Sequence of chain 1.A:
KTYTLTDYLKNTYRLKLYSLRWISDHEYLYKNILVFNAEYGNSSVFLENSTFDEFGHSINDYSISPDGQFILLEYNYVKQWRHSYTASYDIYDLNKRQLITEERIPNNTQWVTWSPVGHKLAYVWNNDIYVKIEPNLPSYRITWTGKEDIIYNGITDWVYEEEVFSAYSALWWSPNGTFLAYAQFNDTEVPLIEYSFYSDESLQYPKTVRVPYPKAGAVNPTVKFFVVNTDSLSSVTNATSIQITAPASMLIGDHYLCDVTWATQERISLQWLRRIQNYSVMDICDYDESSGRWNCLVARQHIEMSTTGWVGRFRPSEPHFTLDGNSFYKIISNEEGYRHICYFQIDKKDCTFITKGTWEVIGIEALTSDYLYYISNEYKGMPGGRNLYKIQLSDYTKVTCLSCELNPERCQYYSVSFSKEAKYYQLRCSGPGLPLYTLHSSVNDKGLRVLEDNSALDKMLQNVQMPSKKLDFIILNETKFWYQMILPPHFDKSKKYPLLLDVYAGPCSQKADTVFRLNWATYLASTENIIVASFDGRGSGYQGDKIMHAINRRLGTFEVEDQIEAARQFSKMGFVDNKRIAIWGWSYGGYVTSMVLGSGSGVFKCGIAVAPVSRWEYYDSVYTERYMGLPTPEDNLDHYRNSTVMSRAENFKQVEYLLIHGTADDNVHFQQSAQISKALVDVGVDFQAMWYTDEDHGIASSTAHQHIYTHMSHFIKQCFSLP

Binding-site contacts:
Ligand atom C8 contacts residue GLN201 of chain 1.A at 4.1 Å.
Ligand atom C8 contacts residue ASN203 of chain 1.A at 4.5 Å.
Ligand atom O7 contacts residue ASN203 of chain 1.A at 3.4 Å (h-bond).
Ligand atom O5 contacts residue ASN203 of chain 1.A at 2.4 Å (h-bond).
Ligand atom C8 contacts residue THR205 of chain 1.A at 4.1 Å.
Ligand atom C8 contacts residue THR162 of chain 1.A at 4.5 Å.
Ligand atom C1 contacts residue ILE168 of chain 1.A at 4.0 Å (hydrophobic).
Ligand atom C7 contacts residue GLN201 of chain 1.A at 4.4 Å.
Ligand atom C7 contacts residue ILE168 of chain 1.A at 3.9 Å (hydrophobic).
Ligand atom C6 contacts residue GLU206 of chain 1.A at 3.8 Å.
Ligand atom C5 contacts residue THR205 of chain 1.A at 3.5 Å.
Ligand atom O7 contacts residue GLN201 of chain 1.A at 4.0 Å.
Ligand atom C1 contacts residue ASN203 of chain 1.A at 1.4 Å.
Ligand atom C4 contacts residue ASN203 of chain 1.A at 4.3 Å.
Ligand atom C5 contacts residue ASN203 of chain 1.A at 3.6 Å.
Ligand atom O7 contacts residue THR205 of chain 1.A at 3.9 Å.
Ligand atom C8 contacts residue ILE168 of chain 1.A at 3.7 Å (hydrophobic).
Ligand atom C3 contacts residue ASN203 of chain 1.A at 3.9 Å.
Ligand atom C2 contacts residue ASN203 of chain 1.A at 2.5 Å.
Ligand atom O7 contacts residue LYS241 of chain 1.A at 3.8 Å.
Ligand atom O5 contacts residue THR205 of chain 1.A at 3.5 Å (h-bond).
Ligand atom C7 contacts residue THR205 of chain 1.A at 4.3 Å.
Ligand atom C2 contacts residue ILE168 of chain 1.A at 4.5 Å (hydrophobic).
Ligand atom C1 contacts residue THR205 of chain 1.A at 3.4 Å.
Ligand atom C7 contacts residue ASN203 of chain 1.A at 3.3 Å.
Ligand atom O6 contacts residue GLU206 of chain 1.A at 3.8 Å.
Ligand atom N2 contacts residue ASN203 of chain 1.A at 2.9 Å (h-bond).
Ligand atom C6 contacts residue THR205 of chain 1.A at 3.8 Å.
Ligand atom N2 contacts residue ILE168 of chain 1.A at 3.6 Å.
Ligand atom C8 contacts residue GLU206 of chain 1.A at 4.0 Å.

This small molecule binds to this protein.
Small molecule (SMILES): CC(=O)N[C@H]1[C@H](O[C@H]2[C@H](O)[C@@H](NC(C)=O)CO[C@@H]2CO)O[C@H](CO)[C@@H](O)[C@@H]1O